This small molecule binds to this protein.
Small molecule (SMILES): CC[C@H](C)[C@H](NC(=O)[C@@H]1CCCN1C(=O)[C@@H]1CCCN1)C(=O)N[C@@H](CCCN=C(N)N)C(=O)N[C@@H](CCCN=C(N)N)C(=O)N[C@@H](Cc1ccc(O)cc1)C(=O)N[C@H](C(=O)N[C@@H](CC(C)C)C(=O)N[C@H](C(=O)N[C@H](C=O)CCCCN)[C@@H](C)O)C(C)C

Sequence of chain 1.C:
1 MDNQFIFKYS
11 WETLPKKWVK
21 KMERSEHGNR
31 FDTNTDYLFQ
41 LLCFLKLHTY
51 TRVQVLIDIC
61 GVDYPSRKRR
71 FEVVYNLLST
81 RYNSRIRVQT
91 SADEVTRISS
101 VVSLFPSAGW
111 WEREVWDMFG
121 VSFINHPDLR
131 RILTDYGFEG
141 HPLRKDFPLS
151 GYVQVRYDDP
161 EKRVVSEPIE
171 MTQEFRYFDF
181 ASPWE

Binding-site contacts:
Ligand atom CA contacts residue TYR104 of chain 1.U at 3.6 Å (hydrophobic).
Ligand atom CA contacts residue ASN111 of chain 1.U at 3.7 Å.
Ligand atom O contacts residue VAL108 of chain 1.U at 3.3 Å (h-bond).
Ligand atom NZ contacts residue ASP102 of chain 1.U at 2.4 Å (salt-bridge).
Ligand atom CE contacts residue ASP102 of chain 1.U at 3.5 Å.
Ligand atom CD contacts residue ILE109 of chain 1.U at 3.7 Å (hydrophobic).
Ligand atom N contacts residue ASP112 of chain 1.U at 3.2 Å (salt-bridge).
Ligand atom OH contacts residue GLU110 of chain 1.U at 3.5 Å (salt-bridge).
Ligand atom NE contacts residue LYS21 of chain 1.C at 3.3 Å (salt-bridge).
Ligand atom CA contacts residue VAL108 of chain 1.U at 3.6 Å (hydrophobic).
Ligand atom NE contacts residue ILE109 of chain 1.U at 3.7 Å.
Ligand atom NH2 contacts residue GLU107 of chain 1.U at 1.3 Å.
Ligand atom CA contacts residue CYS106 of chain 1.U at 3.6 Å (hydrophobic).
Ligand atom OH contacts residue VAL108 of chain 1.U at 3.1 Å.
Ligand atom NH1 contacts residue GLU107 of chain 1.U at 3.3 Å.
Ligand atom N contacts residue CYS106 of chain 1.U at 2.7 Å (h-bond).
Ligand atom CD1 contacts residue TRP11 of chain 1.C at 3.4 Å (hydrophobic).
Ligand atom CD1 contacts residue VAL108 of chain 1.U at 3.7 Å (hydrophobic).
Ligand atom CD contacts residue PRO101 of chain 1.U at 3.3 Å (hydrophobic).
Ligand atom N contacts residue TYR104 of chain 1.U at 3.2 Å (h-bond).
Ligand atom CD contacts residue ASP112 of chain 1.U at 2.5 Å.
Ligand atom CA contacts residue CYS106 of chain 1.U at 3.5 Å (hydrophobic).
Ligand atom O contacts residue TYR104 of chain 1.U at 3.7 Å.
Ligand atom NE contacts residue GLU107 of chain 1.U at 3.6 Å.
Ligand atom CB contacts residue CYS106 of chain 1.U at 3.4 Å (hydrophobic).
Ligand atom O contacts residue ILE109 of chain 1.U at 3.4 Å.
Ligand atom NH2 contacts residue GLU110 of chain 1.U at 2.6 Å (salt-bridge).
Ligand atom N contacts residue VAL108 of chain 1.U at 3.1 Å (h-bond).
Ligand atom O contacts residue GLU105 of chain 1.U at 3.3 Å.
Ligand atom CG contacts residue VAL108 of chain 1.U at 3.2 Å (hydrophobic).
Ligand atom CE2 contacts residue VAL108 of chain 1.U at 3.5 Å (hydrophobic).
Ligand atom O contacts residue CYS106 of chain 1.U at 3.0 Å (h-bond).
Ligand atom CZ contacts residue VAL108 of chain 1.U at 3.3 Å (hydrophobic).
Ligand atom CZ contacts residue GLU107 of chain 1.U at 2.6 Å.
Ligand atom NH2 contacts residue LYS21 of chain 1.C at 3.6 Å.
Ligand atom CZ contacts residue GLU110 of chain 1.U at 3.6 Å.
Ligand atom NZ contacts residue ASP103 of chain 1.U at 3.6 Å.
Ligand atom C contacts residue CYS106 of chain 1.U at 3.6 Å (hydrophobic).
Ligand atom CG contacts residue ILE109 of chain 1.U at 3.4 Å (hydrophobic).
Ligand atom C contacts residue TYR104 of chain 1.U at 3.5 Å (hydrophobic).

Sequence of chain 1.U:
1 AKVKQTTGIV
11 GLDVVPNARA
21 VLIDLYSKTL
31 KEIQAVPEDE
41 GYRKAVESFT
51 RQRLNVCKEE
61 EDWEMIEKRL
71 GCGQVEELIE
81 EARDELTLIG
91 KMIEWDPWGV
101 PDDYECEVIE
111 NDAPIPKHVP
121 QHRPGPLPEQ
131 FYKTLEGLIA